This small molecule binds to this protein.
Small molecule (SMILES): CC(=O)N[C@H]1[C@H](O[C@H]2[C@H](O)[C@@H](NC(C)=O)CO[C@@H]2CO)O[C@H](CO)[C@@H](O[C@@H]2O[C@H](CO)[C@@H](O)[C@H](O)[C@@H]2O)[C@@H]1O

Binding-site contacts:
Ligand atom C3 contacts residue ASN13 of chain 1.L at 3.8 Å.
Ligand atom C5 contacts residue ASN13 of chain 1.L at 3.3 Å.
Ligand atom C8 contacts residue ASN13 of chain 1.L at 3.6 Å.
Ligand atom O5 contacts residue ASN13 of chain 1.L at 2.4 Å (h-bond).
Ligand atom C1 contacts residue ASN13 of chain 1.L at 1.4 Å.
Ligand atom O7 contacts residue PHE8 of chain 1.L at 4.4 Å.
Ligand atom C7 contacts residue GLY9 of chain 1.L at 3.7 Å.
Ligand atom C8 contacts residue PHE12 of chain 1.L at 3.6 Å (hydrophobic).
Ligand atom C8 contacts residue GLY9 of chain 1.L at 3.6 Å.
Ligand atom C6 contacts residue ASN13 of chain 1.L at 3.2 Å.
Ligand atom O3 contacts residue VAL37 of chain 1.L at 3.9 Å.
Ligand atom O7 contacts residue GLY9 of chain 1.L at 3.2 Å.
Ligand atom C7 contacts residue ASN13 of chain 1.L at 3.2 Å.
Ligand atom C2 contacts residue ASN13 of chain 1.L at 2.5 Å.
Ligand atom N2 contacts residue ASN13 of chain 1.L at 2.8 Å (h-bond).
Ligand atom C8 contacts residue LEU38 of chain 1.L at 4.1 Å (hydrophobic).
Ligand atom C8 contacts residue PHE8 of chain 1.L at 3.5 Å (hydrophobic).
Ligand atom C7 contacts residue PHE8 of chain 1.L at 4.4 Å (hydrophobic).
Ligand atom O6 contacts residue ASN13 of chain 1.L at 4.5 Å.
Ligand atom O7 contacts residue ASN13 of chain 1.L at 3.9 Å.
Ligand atom C4 contacts residue ASN13 of chain 1.L at 4.0 Å.

Sequence of chain 1.L:
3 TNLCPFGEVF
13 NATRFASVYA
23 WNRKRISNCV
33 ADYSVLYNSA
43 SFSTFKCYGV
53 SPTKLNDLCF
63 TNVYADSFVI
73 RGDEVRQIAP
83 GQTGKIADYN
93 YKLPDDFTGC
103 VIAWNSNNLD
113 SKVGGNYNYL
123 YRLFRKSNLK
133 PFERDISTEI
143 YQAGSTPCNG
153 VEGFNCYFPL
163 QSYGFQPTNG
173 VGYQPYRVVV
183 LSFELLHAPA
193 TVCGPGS